A small-molecule ligand and the protein it binds are described below.
Small molecule (SMILES): COC(=O)c1ccccc1S(=O)(=O)NC(=O)N(C)c1nc(C)nc(OC)n1

Sequence of chain 1.B:
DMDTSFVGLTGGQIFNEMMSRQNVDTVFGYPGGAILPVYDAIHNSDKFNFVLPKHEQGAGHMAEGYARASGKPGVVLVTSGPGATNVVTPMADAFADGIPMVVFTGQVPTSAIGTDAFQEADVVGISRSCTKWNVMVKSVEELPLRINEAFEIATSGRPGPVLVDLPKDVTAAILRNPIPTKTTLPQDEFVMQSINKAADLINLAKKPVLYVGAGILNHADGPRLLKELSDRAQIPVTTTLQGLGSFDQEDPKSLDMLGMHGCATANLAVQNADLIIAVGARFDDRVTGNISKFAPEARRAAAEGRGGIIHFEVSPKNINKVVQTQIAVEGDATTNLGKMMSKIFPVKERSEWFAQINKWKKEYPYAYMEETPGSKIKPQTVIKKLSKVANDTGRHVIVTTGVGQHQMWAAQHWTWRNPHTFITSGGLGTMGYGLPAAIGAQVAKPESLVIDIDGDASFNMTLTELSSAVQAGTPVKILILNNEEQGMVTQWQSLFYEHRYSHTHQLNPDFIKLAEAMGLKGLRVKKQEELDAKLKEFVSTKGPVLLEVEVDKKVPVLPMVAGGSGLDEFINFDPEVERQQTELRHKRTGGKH

Binding-site contacts:
Ligand atom C6' contacts residue TRP576 of chain 1.B at 3.7 Å (hydrophobic).
Ligand atom N5' contacts residue MET572 of chain 1.B at 3.8 Å.
Ligand atom C7' contacts residue VAL573 of chain 1.B at 3.7 Å (hydrophobic).
Ligand atom N3' contacts residue ARG370 of chain 1.B at 3.1 Å (salt-bridge).
Ligand atom C5 contacts residue ASP369 of chain 1.B at 3.3 Å.
Ligand atom C4' contacts residue TRP576 of chain 1.B at 3.7 Å (hydrophobic).
Ligand atom C3 contacts residue ARG370 of chain 1.B at 3.3 Å.
Ligand atom C7' contacts residue MET572 of chain 1.B at 3.6 Å (hydrophobic).
Ligand atom C2' contacts residue TRP576 of chain 1.B at 3.5 Å (hydrophobic).
Ligand atom C5' contacts residue MET344 of chain 1.B at 3.6 Å (hydrophobic).
Ligand atom N1' contacts residue TRP576 of chain 1.B at 3.6 Å.
Ligand atom C4' contacts residue ARG370 of chain 1.B at 3.6 Å.
Ligand atom C6 contacts residue VAL181 of chain 1.A at 3.6 Å (hydrophobic).
Ligand atom O11 contacts residue PRO182 of chain 1.A at 3.4 Å.
Ligand atom C10 contacts residue LYS241 of chain 1.A at 3.2 Å.
Ligand atom O7B contacts residue LYS241 of chain 1.A at 3.4 Å (salt-bridge).
Ligand atom C10 contacts residue GLY106 of chain 1.A at 3.5 Å.
Ligand atom N3' contacts residue TRP576 of chain 1.B at 3.3 Å.
Ligand atom C13 contacts residue PHE191 of chain 1.A at 3.6 Å (hydrophobic).
Ligand atom O9 contacts residue ARG370 of chain 1.B at 2.9 Å (salt-bridge).
Ligand atom C1 contacts residue PRO182 of chain 1.A at 3.7 Å (hydrophobic).
Ligand atom O9 contacts residue TRP576 of chain 1.B at 3.6 Å.
Ligand atom O4' contacts residue MET344 of chain 1.B at 3.7 Å.
Ligand atom C1 contacts residue ARG370 of chain 1.B at 3.8 Å.
Ligand atom O7B contacts residue PRO182 of chain 1.A at 3.5 Å.
Ligand atom O11 contacts residue LYS241 of chain 1.A at 3.8 Å.
Ligand atom N5' contacts residue TRP576 of chain 1.B at 3.5 Å (h-bond).
Ligand atom C13 contacts residue GLN192 of chain 1.A at 3.8 Å.
Ligand atom N8 contacts residue LYS241 of chain 1.A at 3.1 Å (salt-bridge).
Ligand atom C2 contacts residue ARG370 of chain 1.B at 3.5 Å.
Ligand atom C4 contacts residue ARG370 of chain 1.B at 3.5 Å.
Ligand atom C6 contacts residue PHE191 of chain 1.A at 3.7 Å (hydrophobic).
Ligand atom N10 contacts residue TRP576 of chain 1.B at 3.5 Å.
Ligand atom C9 contacts residue TRP576 of chain 1.B at 3.5 Å (hydrophobic).
Ligand atom C5 contacts residue ALA190 of chain 1.A at 3.6 Å (hydrophobic).
Ligand atom C5' contacts residue FAD1 of chain 1.N at 3.5 Å.
Ligand atom O4' contacts residue ARG370 of chain 1.B at 3.1 Å (salt-bridge).
Ligand atom C10 contacts residue TRP576 of chain 1.B at 3.7 Å (hydrophobic).
Ligand atom C4 contacts residue ASP369 of chain 1.B at 3.7 Å.
Ligand atom N1' contacts residue GLY106 of chain 1.A at 3.3 Å.

Sequence of chain 1.A:
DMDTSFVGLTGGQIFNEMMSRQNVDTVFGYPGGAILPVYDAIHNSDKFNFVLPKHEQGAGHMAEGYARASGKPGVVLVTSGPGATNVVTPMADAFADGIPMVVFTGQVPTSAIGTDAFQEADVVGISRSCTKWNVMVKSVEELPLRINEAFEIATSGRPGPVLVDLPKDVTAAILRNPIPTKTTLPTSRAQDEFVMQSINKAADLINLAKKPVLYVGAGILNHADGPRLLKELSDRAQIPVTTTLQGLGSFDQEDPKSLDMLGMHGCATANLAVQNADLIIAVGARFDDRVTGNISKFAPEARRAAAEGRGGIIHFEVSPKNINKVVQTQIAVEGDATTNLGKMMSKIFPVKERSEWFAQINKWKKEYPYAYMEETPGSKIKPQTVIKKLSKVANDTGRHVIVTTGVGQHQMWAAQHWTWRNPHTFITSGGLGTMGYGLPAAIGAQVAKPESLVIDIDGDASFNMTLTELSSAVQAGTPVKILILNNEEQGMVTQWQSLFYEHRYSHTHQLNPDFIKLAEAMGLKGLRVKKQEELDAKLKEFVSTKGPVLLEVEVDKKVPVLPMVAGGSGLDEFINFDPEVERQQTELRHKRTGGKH